The small molecule below binds the protein below.
Small molecule (SMILES): CNCc1cccc(-c2cc(C)cc(N)n2)c1

Binding-site contacts:
Ligand atom C02 contacts residue PRO269 of chain 1.A at 3.8 Å (hydrophobic).
Ligand atom C14 contacts residue GLN182 of chain 1.A at 3.9 Å.
Ligand atom C11 contacts residue HEM1 of chain 1.E at 4.0 Å.
Ligand atom C03 contacts residue TRP291 of chain 1.A at 3.9 Å (hydrophobic).
Ligand atom C02 contacts residue HEM1 of chain 1.E at 3.7 Å.
Ligand atom C15 contacts residue VAL271 of chain 1.A at 3.6 Å (hydrophobic).
Ligand atom C12 contacts residue GLU296 of chain 1.A at 3.4 Å.
Ligand atom N02 contacts residue TYR292 of chain 1.A at 3.7 Å.
Ligand atom N02 contacts residue MET293 of chain 1.A at 4.0 Å.
Ligand atom C02 contacts residue GLU296 of chain 1.A at 3.5 Å.
Ligand atom N01 contacts residue GLU296 of chain 1.A at 2.6 Å (salt-bridge).
Ligand atom N02 contacts residue GLU296 of chain 1.A at 2.8 Å (salt-bridge).
Ligand atom C06 contacts residue PRO269 of chain 1.A at 4.0 Å (hydrophobic).
Ligand atom C17 contacts residue HEM1 of chain 1.E at 3.3 Å.
Ligand atom C19 contacts residue HEM1 of chain 1.E at 3.1 Å.
Ligand atom C03 contacts residue HEM1 of chain 1.E at 3.3 Å.
Ligand atom C16 contacts residue VAL271 of chain 1.A at 3.3 Å (hydrophobic).
Ligand atom C03 contacts residue PRO269 of chain 1.A at 3.8 Å (hydrophobic).
Ligand atom N02 contacts residue HEM1 of chain 1.E at 3.4 Å.
Ligand atom C07 contacts residue GLY290 of chain 1.A at 3.7 Å.
Ligand atom C07 contacts residue SER289 of chain 1.A at 4.0 Å.
Ligand atom C11 contacts residue GLU296 of chain 1.A at 3.5 Å.
Ligand atom C15 contacts residue HEM1 of chain 1.E at 3.2 Å.
Ligand atom C06 contacts residue GLU296 of chain 1.A at 3.5 Å.
Ligand atom N02 contacts residue PRO269 of chain 1.A at 3.9 Å.
Ligand atom N01 contacts residue PRO269 of chain 1.A at 3.8 Å.
Ligand atom N18 contacts residue HEM1 of chain 1.E at 3.0 Å (h-bond).
Ligand atom C04 contacts residue PRO269 of chain 1.A at 4.1 Å (hydrophobic).
Ligand atom C14 contacts residue HEM1 of chain 1.E at 3.5 Å.
Ligand atom C11 contacts residue VAL271 of chain 1.A at 3.8 Å (hydrophobic).
Ligand atom C16 contacts residue HEM1 of chain 1.E at 3.6 Å.
Ligand atom N02 contacts residue TRP291 of chain 1.A at 2.7 Å (h-bond).
Ligand atom C13 contacts residue GLN182 of chain 1.A at 3.5 Å.
Ligand atom C07 contacts residue PRO269 of chain 1.A at 4.1 Å (hydrophobic).
Ligand atom C02 contacts residue TRP291 of chain 1.A at 3.7 Å (hydrophobic).
Ligand atom C04 contacts residue HEM1 of chain 1.E at 3.9 Å.
Ligand atom C07 contacts residue PHE288 of chain 1.A at 3.6 Å (hydrophobic).
Ligand atom C07 contacts residue HEM1 of chain 1.E at 3.3 Å.
Ligand atom C05 contacts residue VAL271 of chain 1.A at 3.8 Å (hydrophobic).
Ligand atom C17 contacts residue VAL271 of chain 1.A at 4.0 Å (hydrophobic).

Sequence of chain 1.A:
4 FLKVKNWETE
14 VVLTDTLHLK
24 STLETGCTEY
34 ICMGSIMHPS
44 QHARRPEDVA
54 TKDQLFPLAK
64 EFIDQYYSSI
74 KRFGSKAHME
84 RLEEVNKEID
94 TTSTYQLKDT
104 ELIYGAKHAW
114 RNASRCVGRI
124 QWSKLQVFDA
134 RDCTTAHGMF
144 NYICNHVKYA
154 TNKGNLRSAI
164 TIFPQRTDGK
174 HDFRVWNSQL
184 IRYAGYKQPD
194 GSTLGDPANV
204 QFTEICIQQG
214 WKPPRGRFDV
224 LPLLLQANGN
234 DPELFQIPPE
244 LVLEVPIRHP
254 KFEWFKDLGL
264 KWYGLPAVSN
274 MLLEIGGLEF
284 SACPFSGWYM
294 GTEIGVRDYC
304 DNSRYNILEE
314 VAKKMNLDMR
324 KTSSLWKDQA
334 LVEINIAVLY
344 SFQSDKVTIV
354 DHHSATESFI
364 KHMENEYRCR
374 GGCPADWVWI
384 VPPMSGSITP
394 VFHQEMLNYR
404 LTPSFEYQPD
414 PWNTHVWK